Binding-site contacts:
Ligand atom C6A contacts residue TYR121 of chain 1.B at 3.0 Å (hydrophobic).
Ligand atom C9 contacts residue TYR334 of chain 1.B at 3.6 Å (hydrophobic).
Ligand atom C3A contacts residue TRP279 of chain 1.B at 3.5 Å (hydrophobic).
Ligand atom O1 contacts residue PHE288 of chain 1.B at 3.6 Å (h-bond).
Ligand atom C9B contacts residue TRP279 of chain 1.B at 3.8 Å (hydrophobic).
Ligand atom O11 contacts residue ARG289 of chain 1.B at 3.3 Å (salt-bridge).
Ligand atom O4 contacts residue TRP279 of chain 1.B at 3.9 Å.
Ligand atom O7 contacts residue TYR334 of chain 1.B at 3.4 Å.
Ligand atom O11 contacts residue ILE287 of chain 1.B at 3.9 Å.
Ligand atom C12 contacts residue ARG289 of chain 1.B at 3.8 Å.
Ligand atom C2A contacts residue SER286 of chain 1.B at 3.1 Å.
Ligand atom C10 contacts residue TRP279 of chain 1.B at 3.5 Å (hydrophobic).
Ligand atom O7 contacts residue ASP72 of chain 1.B at 3.8 Å.
Ligand atom O11 contacts residue PHE290 of chain 1.B at 3.6 Å.
Ligand atom C4B contacts residue TRP279 of chain 1.B at 3.9 Å (hydrophobic).
Ligand atom C2A contacts residue LEU282 of chain 1.B at 3.9 Å (hydrophobic).
Ligand atom O1 contacts residue SER286 of chain 1.B at 2.8 Å (h-bond).
Ligand atom C3 contacts residue TRP279 of chain 1.B at 3.7 Å (hydrophobic).
Ligand atom O7 contacts residue TYR121 of chain 1.B at 3.7 Å.
Ligand atom O1 contacts residue ILE287 of chain 1.B at 3.4 Å (h-bond).
Ligand atom C11 contacts residue ARG289 of chain 1.B at 3.8 Å.
Ligand atom C4A contacts residue TRP279 of chain 1.B at 3.5 Å (hydrophobic).
Ligand atom C5B contacts residue TYR70 of chain 1.B at 3.6 Å (hydrophobic).
Ligand atom CM contacts residue TRP279 of chain 1.B at 3.6 Å (hydrophobic).
Ligand atom C1 contacts residue SER286 of chain 1.B at 3.0 Å.
Ligand atom C8A contacts residue TYR334 of chain 1.B at 3.1 Å (hydrophobic).
Ligand atom C9 contacts residue TYR121 of chain 1.B at 3.9 Å (hydrophobic).
Ligand atom C11 contacts residue TRP279 of chain 1.B at 3.9 Å (hydrophobic).
Ligand atom C6A contacts residue TYR70 of chain 1.B at 3.8 Å (hydrophobic).
Ligand atom C12 contacts residue TRP279 of chain 1.B at 3.7 Å (hydrophobic).
Ligand atom C9A contacts residue TYR121 of chain 1.B at 3.0 Å (hydrophobic).
Ligand atom O11 contacts residue PHE288 of chain 1.B at 2.9 Å (h-bond).
Ligand atom C5A contacts residue TRP279 of chain 1.B at 4.0 Å (hydrophobic).
Ligand atom C9 contacts residue PHE330 of chain 1.B at 3.8 Å (hydrophobic).
Ligand atom C8A contacts residue PHE330 of chain 1.B at 3.3 Å (hydrophobic).
Ligand atom C5A contacts residue TYR70 of chain 1.B at 3.9 Å (hydrophobic).
Ligand atom C1 contacts residue ARG289 of chain 1.B at 3.5 Å.
Ligand atom O10 contacts residue TRP279 of chain 1.B at 3.9 Å.
Ligand atom O1 contacts residue ARG289 of chain 1.B at 3.2 Å (salt-bridge).
Ligand atom O6A contacts residue TYR70 of chain 1.B at 3.1 Å.

The protein below binds the small molecule below.
Small molecule (SMILES): COc1cc2c(c3oc(=O)c4c(c13)CCC4=O)[C@@H]1C=CO[C@@H]1O2

Sequence of chain 1.B:
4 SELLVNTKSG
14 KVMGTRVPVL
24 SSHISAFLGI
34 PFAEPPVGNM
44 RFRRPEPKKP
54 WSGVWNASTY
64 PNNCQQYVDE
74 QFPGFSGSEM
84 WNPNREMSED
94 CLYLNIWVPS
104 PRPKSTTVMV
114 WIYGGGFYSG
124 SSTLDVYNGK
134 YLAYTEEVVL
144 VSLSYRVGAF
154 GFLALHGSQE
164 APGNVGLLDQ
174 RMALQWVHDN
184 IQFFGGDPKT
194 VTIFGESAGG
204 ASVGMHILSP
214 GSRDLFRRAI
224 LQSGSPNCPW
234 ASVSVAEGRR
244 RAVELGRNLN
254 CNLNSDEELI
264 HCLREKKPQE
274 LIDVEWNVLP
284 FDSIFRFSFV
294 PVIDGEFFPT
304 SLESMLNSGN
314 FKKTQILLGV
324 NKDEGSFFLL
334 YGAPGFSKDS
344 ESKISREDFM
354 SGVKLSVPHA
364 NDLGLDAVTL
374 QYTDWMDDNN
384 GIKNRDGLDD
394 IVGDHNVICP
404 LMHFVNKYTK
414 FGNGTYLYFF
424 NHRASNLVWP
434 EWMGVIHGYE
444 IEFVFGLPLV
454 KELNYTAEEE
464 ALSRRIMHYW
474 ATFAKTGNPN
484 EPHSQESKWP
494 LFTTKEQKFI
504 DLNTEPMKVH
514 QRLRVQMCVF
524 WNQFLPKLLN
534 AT